Sequence of chain 1.C:
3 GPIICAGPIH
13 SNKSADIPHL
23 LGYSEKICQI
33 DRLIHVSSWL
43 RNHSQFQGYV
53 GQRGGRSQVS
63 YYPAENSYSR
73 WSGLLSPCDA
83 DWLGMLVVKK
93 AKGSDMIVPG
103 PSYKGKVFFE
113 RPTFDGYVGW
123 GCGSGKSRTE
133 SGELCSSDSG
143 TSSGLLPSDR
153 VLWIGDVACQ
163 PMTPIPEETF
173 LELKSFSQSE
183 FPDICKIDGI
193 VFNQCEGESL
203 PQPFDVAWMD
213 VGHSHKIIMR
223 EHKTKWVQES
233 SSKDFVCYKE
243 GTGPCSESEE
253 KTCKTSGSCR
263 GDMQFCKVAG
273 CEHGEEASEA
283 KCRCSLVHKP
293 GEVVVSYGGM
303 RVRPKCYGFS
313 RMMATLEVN

The small molecule below binds the protein below.
Small molecule (SMILES): CC(=O)N[C@H]1[C@H](O[C@H]2[C@H](O)[C@@H](NC(C)=O)CO[C@@H]2CO)O[C@H](CO)[C@@H](O)[C@@H]1O

Binding-site contacts:
Ligand atom C4 contacts residue ASN14 of chain 1.C at 4.2 Å.
Ligand atom C2 contacts residue ASN14 of chain 1.C at 2.5 Å.
Ligand atom O7 contacts residue ASN14 of chain 1.C at 3.8 Å.
Ligand atom C1 contacts residue ASN14 of chain 1.C at 1.4 Å.
Ligand atom C5 contacts residue ALA17 of chain 1.C at 4.2 Å (hydrophobic).
Ligand atom C5 contacts residue SER13 of chain 1.C at 4.5 Å.
Ligand atom O5 contacts residue ALA17 of chain 1.C at 4.3 Å.
Ligand atom C6 contacts residue SER13 of chain 1.C at 4.5 Å.
Ligand atom O5 contacts residue ASN14 of chain 1.C at 2.4 Å (h-bond).
Ligand atom C3 contacts residue ASN14 of chain 1.C at 3.8 Å.
Ligand atom C5 contacts residue ASN14 of chain 1.C at 3.7 Å.
Ligand atom O5 contacts residue SER13 of chain 1.C at 3.3 Å (h-bond).
Ligand atom C1 contacts residue ALA17 of chain 1.C at 4.2 Å (hydrophobic).
Ligand atom C7 contacts residue ASN14 of chain 1.C at 3.5 Å.
Ligand atom N2 contacts residue ASN14 of chain 1.C at 2.9 Å (h-bond).
Ligand atom O6 contacts residue SER13 of chain 1.C at 4.0 Å.
Ligand atom C1 contacts residue SER13 of chain 1.C at 3.9 Å.